Binding-site contacts:
Ligand atom C41 contacts residue LEU101 of chain 1.F at 3.8 Å (hydrophobic).
Ligand atom C32 contacts residue PHE104 of chain 1.F at 3.7 Å (hydrophobic).
Ligand atom N49 contacts residue THR100 of chain 1.F at 3.6 Å.
Ligand atom O56 contacts residue ARG97 of chain 1.F at 2.9 Å (salt-bridge).
Ligand atom C8 contacts residue LEU101 of chain 1.F at 3.7 Å (hydrophobic).
Ligand atom C2 contacts residue PHE104 of chain 1.F at 3.8 Å (hydrophobic).
Ligand atom C42 contacts residue LEU101 of chain 1.F at 3.8 Å (hydrophobic).
Ligand atom C9 contacts residue PHE104 of chain 1.F at 3.6 Å (hydrophobic).
Ligand atom C31 contacts residue THR100 of chain 1.F at 3.5 Å.
Ligand atom C2 contacts residue GLY105 of chain 1.F at 3.8 Å.
Ligand atom C38 contacts residue HIS58 of chain 1.F at 3.8 Å.
Ligand atom C27 contacts residue MET84 of chain 1.F at 3.7 Å (hydrophobic).
Ligand atom C13 contacts residue MET84 of chain 1.F at 3.7 Å (hydrophobic).
Ligand atom C20 contacts residue MET84 of chain 1.F at 3.8 Å (hydrophobic).
Ligand atom O60 contacts residue ARG97 of chain 1.F at 3.2 Å (salt-bridge).
Ligand atom C3 contacts residue LEU101 of chain 1.F at 3.4 Å (hydrophobic).
Ligand atom C19 contacts residue PHE104 of chain 1.F at 3.4 Å (hydrophobic).
Ligand atom C38 contacts residue THR100 of chain 1.F at 3.5 Å.
Ligand atom C30 contacts residue THR100 of chain 1.F at 3.8 Å.
Ligand atom C3 contacts residue GLY105 of chain 1.F at 3.5 Å.
Ligand atom O60 contacts residue THR100 of chain 1.F at 3.8 Å.
Ligand atom C6 contacts residue LEU69 of chain 1.F at 3.8 Å (hydrophobic).
Ligand atom C7 contacts residue PHE104 of chain 1.F at 3.6 Å (hydrophobic).
Ligand atom O61 contacts residue LEU101 of chain 1.F at 3.7 Å.
Ligand atom C24 contacts residue THR100 of chain 1.F at 3.7 Å.
Ligand atom C11 contacts residue ALA61 of chain 1.F at 3.6 Å (hydrophobic).
Ligand atom C17 contacts residue ALA61 of chain 1.F at 3.6 Å (hydrophobic).
Ligand atom C42 contacts residue VAL87 of chain 1.F at 3.7 Å (hydrophobic).
Ligand atom C3 contacts residue ILE128 of chain 1.F at 3.8 Å (hydrophobic).
Ligand atom C7 contacts residue MET84 of chain 1.F at 3.8 Å (hydrophobic).
Ligand atom C9 contacts residue LEU69 of chain 1.F at 3.6 Å (hydrophobic).
Ligand atom C37 contacts residue ARG97 of chain 1.F at 3.5 Å.
Ligand atom C22 contacts residue ALA61 of chain 1.F at 3.5 Å (hydrophobic).
Ligand atom N48 contacts residue THR100 of chain 1.F at 3.5 Å.
Ligand atom O56 contacts residue PHE88 of chain 1.F at 3.5 Å.
Ligand atom C8 contacts residue PHE104 of chain 1.F at 3.5 Å (hydrophobic).
Ligand atom C33 contacts residue PHE104 of chain 1.F at 3.5 Å (hydrophobic).
Ligand atom C20 contacts residue PHE104 of chain 1.F at 3.3 Å (hydrophobic).
Ligand atom C3 contacts residue PHE104 of chain 1.F at 3.8 Å (hydrophobic).
Ligand atom C34 contacts residue PHE62 of chain 1.F at 3.8 Å (hydrophobic).

A protein and the small-molecule ligand that binds it are described below.
Small molecule (SMILES): Cc1cc(C(=O)NS(=O)(=O)c2ccc(N[C@H](CCN(C)C)CSc3ccccc3)c([N+](=O)[O-])c2)ccc1-c1cccc2c(CCCOc3cccc4ccccc34)c(C(=O)O)nn12

Sequence of chain 1.F:
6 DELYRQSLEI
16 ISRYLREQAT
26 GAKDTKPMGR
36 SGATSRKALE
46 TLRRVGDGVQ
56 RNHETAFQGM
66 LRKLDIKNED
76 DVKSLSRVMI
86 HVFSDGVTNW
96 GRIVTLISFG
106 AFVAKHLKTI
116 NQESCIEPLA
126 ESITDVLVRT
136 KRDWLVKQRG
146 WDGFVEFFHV